This protein binds this small molecule.
Small molecule (SMILES): O=C(O)C[C@@H]1CC[C@H](NC(=O)Cc2cccs2)B(O)O1

Sequence of chain 1.A:
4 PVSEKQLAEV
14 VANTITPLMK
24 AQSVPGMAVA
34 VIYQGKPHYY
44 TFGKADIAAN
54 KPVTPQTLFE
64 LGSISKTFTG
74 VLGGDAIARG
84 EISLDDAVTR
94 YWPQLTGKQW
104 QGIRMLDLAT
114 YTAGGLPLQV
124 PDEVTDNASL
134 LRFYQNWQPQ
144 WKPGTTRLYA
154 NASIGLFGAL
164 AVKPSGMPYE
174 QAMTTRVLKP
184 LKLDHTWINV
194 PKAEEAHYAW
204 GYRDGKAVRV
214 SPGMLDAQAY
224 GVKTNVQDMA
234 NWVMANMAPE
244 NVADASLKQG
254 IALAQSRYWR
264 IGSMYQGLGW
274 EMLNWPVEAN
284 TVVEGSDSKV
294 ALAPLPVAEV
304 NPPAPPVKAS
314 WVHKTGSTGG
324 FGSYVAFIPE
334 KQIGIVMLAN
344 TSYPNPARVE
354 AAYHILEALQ

Binding-site contacts:
Ligand atom N9 contacts residue SER320 of chain 1.A at 3.1 Å (h-bond).
Ligand atom C34 contacts residue SER66 of chain 1.A at 2.5 Å.
Ligand atom C6 contacts residue SER320 of chain 1.A at 3.3 Å.
Ligand atom C14 contacts residue TYR152 of chain 1.A at 3.5 Å (hydrophobic).
Ligand atom O8 contacts residue ASN154 of chain 1.A at 2.9 Å (h-bond).
Ligand atom C7 contacts residue TYR223 of chain 1.A at 3.7 Å (hydrophobic).
Ligand atom C1 contacts residue GLY322 of chain 1.A at 3.6 Å.
Ligand atom C18 contacts residue THR318 of chain 1.A at 3.4 Å.
Ligand atom B15 contacts residue LYS69 of chain 1.A at 3.9 Å.
Ligand atom O19 contacts residue GLY319 of chain 1.A at 3.4 Å.
Ligand atom C4 contacts residue THR321 of chain 1.A at 3.9 Å.
Ligand atom C3 contacts residue THR321 of chain 1.A at 3.7 Å.
Ligand atom C7 contacts residue SER320 of chain 1.A at 3.7 Å.
Ligand atom O8 contacts residue TYR223 of chain 1.A at 3.8 Å.
Ligand atom C18 contacts residue SER320 of chain 1.A at 3.8 Å.
Ligand atom C5 contacts residue THR321 of chain 1.A at 4.0 Å.
Ligand atom C6 contacts residue TYR223 of chain 1.A at 3.5 Å (hydrophobic).
Ligand atom C7 contacts residue ASN154 of chain 1.A at 4.0 Å.
Ligand atom O19 contacts residue THR318 of chain 1.A at 3.5 Å (h-bond).
Ligand atom O27 contacts residue SER66 of chain 1.A at 2.4 Å (h-bond).
Ligand atom C11 contacts residue SER66 of chain 1.A at 3.8 Å.
Ligand atom O19 contacts residue SER320 of chain 1.A at 2.9 Å (h-bond).
Ligand atom S2 contacts residue THR321 of chain 1.A at 3.8 Å.
Ligand atom S2 contacts residue SER320 of chain 1.A at 3.5 Å (h-bond).
Ligand atom C1 contacts residue THR321 of chain 1.A at 3.7 Å.
Ligand atom O20 contacts residue THR318 of chain 1.A at 2.6 Å (h-bond).
Ligand atom C14 contacts residue SER66 of chain 1.A at 3.6 Å.
Ligand atom O27 contacts residue SER320 of chain 1.A at 2.8 Å (h-bond).
Ligand atom O8 contacts residue GLN122 of chain 1.A at 3.1 Å (h-bond).
Ligand atom O16 contacts residue SER66 of chain 1.A at 2.3 Å (h-bond).
Ligand atom B15 contacts residue TYR152 of chain 1.A at 3.4 Å.
Ligand atom C3 contacts residue SER320 of chain 1.A at 3.6 Å.
Ligand atom C12 contacts residue TYR152 of chain 1.A at 3.8 Å (hydrophobic).
Ligand atom O16 contacts residue TYR152 of chain 1.A at 2.6 Å (h-bond).
Ligand atom C5 contacts residue GLY322 of chain 1.A at 3.5 Å.
Ligand atom N9 contacts residue SER66 of chain 1.A at 3.2 Å (h-bond).
Ligand atom C18 contacts residue ASN348 of chain 1.A at 3.6 Å.
Ligand atom O27 contacts residue GLY319 of chain 1.A at 3.6 Å.
Ligand atom O20 contacts residue ASN348 of chain 1.A at 3.0 Å (h-bond).
Ligand atom B15 contacts residue SER66 of chain 1.A at 1.4 Å.